This small molecule binds to this protein.
Small molecule (SMILES): C(#Cc1nc(-c2ccc3c(ccn3C[C@@H]3CCCN3)c2)sc1C1(N2CCCC2)CCCCC1)CNCC1CCC1

Binding-site contacts:
Ligand atom C25 contacts residue MET116 of chain 1.B at 3.5 Å (hydrophobic).
Ligand atom C15 contacts residue MET116 of chain 1.B at 4.1 Å (hydrophobic).
Ligand atom C3 contacts residue MET116 of chain 1.B at 3.6 Å (hydrophobic).
Ligand atom C28 contacts residue TRP24 of chain 1.B at 3.9 Å (hydrophobic).
Ligand atom C14 contacts residue HIS464 of chain 1.A at 3.3 Å.
Ligand atom C25 contacts residue GLY115 of chain 1.B at 3.6 Å.
Ligand atom C30 contacts residue TRP24 of chain 1.B at 4.1 Å (hydrophobic).
Ligand atom C25 contacts residue ASP119 of chain 1.B at 3.3 Å.
Ligand atom C2 contacts residue LEU20 of chain 1.B at 3.4 Å (hydrophobic).
Ligand atom C17 contacts residue SER112 of chain 1.B at 4.1 Å.
Ligand atom C18 contacts residue SER112 of chain 1.B at 3.9 Å.
Ligand atom C3 contacts residue TYR113 of chain 1.B at 3.6 Å (hydrophobic).
Ligand atom C13 contacts residue THR338 of chain 1.B at 4.2 Å.
Ligand atom C contacts residue TRP24 of chain 1.B at 4.3 Å (hydrophobic).
Ligand atom C2 contacts residue TYR113 of chain 1.B at 3.6 Å (hydrophobic).
Ligand atom C contacts residue GLU21 of chain 1.B at 3.1 Å.
Ligand atom C20 contacts residue ASP119 of chain 1.B at 3.2 Å.
Ligand atom N3 contacts residue ASP119 of chain 1.B at 3.8 Å.
Ligand atom C26 contacts residue MET116 of chain 1.B at 3.2 Å (hydrophobic).
Ligand atom C1 contacts residue LEU20 of chain 1.B at 4.0 Å (hydrophobic).
Ligand atom S contacts residue MET116 of chain 1.B at 3.7 Å.
Ligand atom N3 contacts residue MET116 of chain 1.B at 3.8 Å.
Ligand atom C28 contacts residue MET116 of chain 1.B at 3.2 Å (hydrophobic).
Ligand atom C13 contacts residue HIS464 of chain 1.A at 3.7 Å.
Ligand atom C29 contacts residue TRP24 of chain 1.B at 3.4 Å (hydrophobic).
Ligand atom S contacts residue TRP24 of chain 1.B at 4.0 Å.
Ligand atom C21 contacts residue ASP119 of chain 1.B at 3.8 Å.
Ligand atom C16 contacts residue MET116 of chain 1.B at 3.8 Å (hydrophobic).
Ligand atom N contacts residue TRP24 of chain 1.B at 4.0 Å.
Ligand atom C13 contacts residue ILE342 of chain 1.B at 3.6 Å (hydrophobic).
Ligand atom C12 contacts residue ILE342 of chain 1.B at 3.9 Å (hydrophobic).
Ligand atom C8 contacts residue TYR113 of chain 1.B at 4.3 Å (hydrophobic).
Ligand atom N3 contacts residue GLY115 of chain 1.B at 3.9 Å.
Ligand atom C1 contacts residue GLU21 of chain 1.B at 3.7 Å.
Ligand atom C27 contacts residue MET116 of chain 1.B at 3.3 Å (hydrophobic).
Ligand atom C26 contacts residue THR120 of chain 1.B at 3.8 Å.
Ligand atom C20 contacts residue GLY115 of chain 1.B at 4.1 Å.
Ligand atom C26 contacts residue GLY115 of chain 1.B at 4.2 Å.
Ligand atom C19 contacts residue MET116 of chain 1.B at 3.6 Å (hydrophobic).
Ligand atom C26 contacts residue ASP119 of chain 1.B at 4.1 Å.

Sequence of chain 1.B:
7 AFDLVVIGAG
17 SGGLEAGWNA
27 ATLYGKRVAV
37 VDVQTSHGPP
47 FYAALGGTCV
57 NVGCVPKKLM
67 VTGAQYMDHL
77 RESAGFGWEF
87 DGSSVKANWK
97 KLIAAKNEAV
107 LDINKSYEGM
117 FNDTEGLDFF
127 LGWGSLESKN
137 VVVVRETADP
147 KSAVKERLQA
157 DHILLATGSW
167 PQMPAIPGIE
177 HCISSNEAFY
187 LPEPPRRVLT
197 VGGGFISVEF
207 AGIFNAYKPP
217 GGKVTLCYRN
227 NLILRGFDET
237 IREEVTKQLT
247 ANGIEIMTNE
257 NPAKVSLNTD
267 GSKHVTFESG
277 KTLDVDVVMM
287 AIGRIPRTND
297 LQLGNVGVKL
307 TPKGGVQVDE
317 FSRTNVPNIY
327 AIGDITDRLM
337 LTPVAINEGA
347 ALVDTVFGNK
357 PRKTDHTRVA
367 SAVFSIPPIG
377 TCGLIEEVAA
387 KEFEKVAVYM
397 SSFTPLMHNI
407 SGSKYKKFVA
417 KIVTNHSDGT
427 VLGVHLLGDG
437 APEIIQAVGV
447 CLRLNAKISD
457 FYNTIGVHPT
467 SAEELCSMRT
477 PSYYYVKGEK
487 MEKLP

Sequence of chain 1.A:
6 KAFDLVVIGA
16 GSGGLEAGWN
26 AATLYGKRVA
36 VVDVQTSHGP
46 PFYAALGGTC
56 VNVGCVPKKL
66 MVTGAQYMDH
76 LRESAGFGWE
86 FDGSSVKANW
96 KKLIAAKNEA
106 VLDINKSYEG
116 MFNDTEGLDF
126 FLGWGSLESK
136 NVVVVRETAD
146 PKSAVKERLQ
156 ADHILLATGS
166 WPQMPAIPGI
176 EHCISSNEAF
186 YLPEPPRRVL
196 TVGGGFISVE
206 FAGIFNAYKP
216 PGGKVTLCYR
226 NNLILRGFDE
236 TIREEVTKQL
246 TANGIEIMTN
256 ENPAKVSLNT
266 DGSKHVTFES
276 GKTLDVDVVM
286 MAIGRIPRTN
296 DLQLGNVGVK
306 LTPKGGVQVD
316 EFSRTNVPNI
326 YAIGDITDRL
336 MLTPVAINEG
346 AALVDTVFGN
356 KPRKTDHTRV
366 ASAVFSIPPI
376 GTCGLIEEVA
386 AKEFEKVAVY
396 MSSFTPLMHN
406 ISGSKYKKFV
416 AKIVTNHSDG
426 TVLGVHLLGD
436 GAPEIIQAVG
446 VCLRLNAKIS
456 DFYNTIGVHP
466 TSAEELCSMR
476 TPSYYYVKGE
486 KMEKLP